Binding-site contacts:
Ligand atom N6 contacts residue PRO419 of chain 1.LA at 4.5 Å.
Ligand atom N1 contacts residue VAL418 of chain 1.LA at 4.1 Å.
Ligand atom C5 contacts residue PRO419 of chain 1.LA at 4.0 Å (hydrophobic).
Ligand atom N9 contacts residue PRO630 of chain 1.LA at 4.0 Å.
Ligand atom C2 contacts residue PRO630 of chain 1.LA at 3.5 Å (hydrophobic).
Ligand atom O1P contacts residue LYS640 of chain 1.LA at 4.4 Å.
Ligand atom C6 contacts residue SER631 of chain 1.LA at 4.3 Å.
Ligand atom C8 contacts residue HIS629 of chain 1.LA at 3.6 Å.
Ligand atom N1 contacts residue PRO419 of chain 1.LA at 4.4 Å.
Ligand atom C5 contacts residue SER631 of chain 1.LA at 3.9 Å.
Ligand atom O4' contacts residue HIS629 of chain 1.LA at 4.2 Å.
Ligand atom O5' contacts residue PRO630 of chain 1.LA at 3.9 Å.
Ligand atom C8 contacts residue SER631 of chain 1.LA at 3.8 Å.
Ligand atom P contacts residue HIS627 of chain 1.LA at 4.0 Å.
Ligand atom N7 contacts residue HIS629 of chain 1.LA at 4.3 Å.
Ligand atom N6 contacts residue GLY638 of chain 1.LA at 3.0 Å (h-bond).
Ligand atom P contacts residue PRO630 of chain 1.LA at 4.5 Å.
Ligand atom N1 contacts residue PRO630 of chain 1.LA at 4.0 Å.
Ligand atom C1' contacts residue PRO630 of chain 1.LA at 4.0 Å (hydrophobic).
Ligand atom O4' contacts residue PRO630 of chain 1.LA at 3.4 Å.
Ligand atom C6 contacts residue GLY638 of chain 1.LA at 3.9 Å.
Ligand atom N9 contacts residue HIS629 of chain 1.LA at 4.3 Å.
Ligand atom C6 contacts residue PRO419 of chain 1.LA at 4.1 Å (hydrophobic).
Ligand atom N1 contacts residue GLY638 of chain 1.LA at 3.5 Å (h-bond).
Ligand atom C2' contacts residue HIS629 of chain 1.LA at 4.5 Å.
Ligand atom C6 contacts residue VAL418 of chain 1.LA at 4.0 Å (hydrophobic).
Ligand atom C8 contacts residue PRO419 of chain 1.LA at 4.4 Å (hydrophobic).
Ligand atom N6 contacts residue VAL418 of chain 1.LA at 3.5 Å.
Ligand atom C4 contacts residue PRO630 of chain 1.LA at 3.6 Å (hydrophobic).
Ligand atom O1P contacts residue PRO630 of chain 1.LA at 4.3 Å.
Ligand atom N3 contacts residue PRO630 of chain 1.LA at 3.3 Å.
Ligand atom C5 contacts residue PRO630 of chain 1.LA at 4.1 Å (hydrophobic).
Ligand atom N6 contacts residue PHE637 of chain 1.LA at 4.0 Å.
Ligand atom N6 contacts residue SER631 of chain 1.LA at 4.2 Å.
Ligand atom C6 contacts residue PRO630 of chain 1.LA at 4.3 Å (hydrophobic).
Ligand atom C4 contacts residue SER631 of chain 1.LA at 4.4 Å.
Ligand atom C4 contacts residue PRO419 of chain 1.LA at 4.4 Å (hydrophobic).
Ligand atom N7 contacts residue PRO419 of chain 1.LA at 4.0 Å.
Ligand atom C1' contacts residue HIS629 of chain 1.LA at 3.8 Å.
Ligand atom N7 contacts residue SER631 of chain 1.LA at 3.3 Å.

This small molecule binds to this protein.
Small molecule (SMILES): Nc1ncnc2c1ncn2[C@H]1C[C@H](O)[C@@H](COP(=O)(O)O)O1

Sequence of chain 1.LA:
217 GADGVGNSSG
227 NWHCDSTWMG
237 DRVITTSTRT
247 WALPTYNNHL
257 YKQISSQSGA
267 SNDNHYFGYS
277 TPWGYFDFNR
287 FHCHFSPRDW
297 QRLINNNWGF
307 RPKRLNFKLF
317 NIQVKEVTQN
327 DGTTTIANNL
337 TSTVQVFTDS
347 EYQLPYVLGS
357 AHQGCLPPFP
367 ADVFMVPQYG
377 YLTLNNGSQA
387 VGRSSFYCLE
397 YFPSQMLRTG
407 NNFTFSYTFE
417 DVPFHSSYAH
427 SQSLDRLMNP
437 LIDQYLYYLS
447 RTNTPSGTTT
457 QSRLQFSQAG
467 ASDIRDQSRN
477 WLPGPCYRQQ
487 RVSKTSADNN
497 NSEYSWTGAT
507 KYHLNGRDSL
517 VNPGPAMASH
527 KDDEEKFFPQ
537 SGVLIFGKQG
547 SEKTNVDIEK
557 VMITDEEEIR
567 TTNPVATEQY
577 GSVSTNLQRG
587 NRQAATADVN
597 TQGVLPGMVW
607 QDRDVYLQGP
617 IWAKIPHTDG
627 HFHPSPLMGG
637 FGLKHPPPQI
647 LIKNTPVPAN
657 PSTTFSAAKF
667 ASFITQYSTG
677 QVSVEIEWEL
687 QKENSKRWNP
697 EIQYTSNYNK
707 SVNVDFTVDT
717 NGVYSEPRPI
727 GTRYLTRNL